Binding-site contacts:
Ligand atom C07 contacts residue HEM1 of chain 1.H at 3.5 Å.
Ligand atom N02 contacts residue TYR292 of chain 1.B at 3.7 Å.
Ligand atom F13 contacts residue VAL271 of chain 1.B at 3.7 Å.
Ligand atom C09 contacts residue HEM1 of chain 1.H at 3.5 Å.
Ligand atom C13 contacts residue HEM1 of chain 1.H at 3.4 Å.
Ligand atom N01 contacts residue GLU296 of chain 1.B at 2.6 Å (salt-bridge).
Ligand atom F13 contacts residue MET274 of chain 1.B at 2.7 Å.
Ligand atom N02 contacts residue HEM1 of chain 1.H at 3.2 Å.
Ligand atom C18 contacts residue TYR410 of chain 1.B at 3.6 Å (hydrophobic).
Ligand atom F12 contacts residue HEM1 of chain 1.H at 3.5 Å.
Ligand atom C07 contacts residue PHE288 of chain 1.B at 3.7 Å (hydrophobic).
Ligand atom C24 contacts residue TRP382 of chain 1.B at 3.9 Å (hydrophobic).
Ligand atom C08 contacts residue GLU296 of chain 1.B at 3.5 Å.
Ligand atom C03 contacts residue HEM1 of chain 1.H at 3.3 Å.
Ligand atom N02 contacts residue GLU296 of chain 1.B at 2.5 Å (salt-bridge).
Ligand atom C03 contacts residue TRP291 of chain 1.B at 3.8 Å (hydrophobic).
Ligand atom C12 contacts residue VAL271 of chain 1.B at 3.5 Å (hydrophobic).
Ligand atom C12 contacts residue HEM1 of chain 1.H at 3.6 Å.
Ligand atom C27 contacts residue LEU41 of chain 1.B at 3.9 Å (hydrophobic).
Ligand atom C16 contacts residue HEM1 of chain 1.H at 3.1 Å.
Ligand atom C24 contacts residue MET40 of chain 1.B at 3.8 Å (hydrophobic).
Ligand atom C24 contacts residue TYR410 of chain 1.B at 3.5 Å (hydrophobic).
Ligand atom C14 contacts residue TYR410 of chain 1.B at 3.6 Å (hydrophobic).
Ligand atom C02 contacts residue TRP291 of chain 1.B at 3.7 Å (hydrophobic).
Ligand atom C06 contacts residue GLU296 of chain 1.B at 3.5 Å.
Ligand atom C03 contacts residue PRO269 of chain 1.B at 3.8 Å (hydrophobic).
Ligand atom C04 contacts residue HEM1 of chain 1.H at 3.9 Å.
Ligand atom C15 contacts residue HEM1 of chain 1.H at 3.8 Å.
Ligand atom C07 contacts residue SER289 of chain 1.B at 3.8 Å.
Ligand atom C17 contacts residue HEM1 of chain 1.H at 3.5 Å.
Ligand atom N02 contacts residue TRP291 of chain 1.B at 2.7 Å (h-bond).
Ligand atom C11 contacts residue HEM1 of chain 1.H at 3.8 Å.
Ligand atom C07 contacts residue GLY290 of chain 1.B at 3.5 Å.
Ligand atom F13 contacts residue HEM1 of chain 1.H at 3.4 Å.
Ligand atom C05 contacts residue VAL271 of chain 1.B at 3.6 Å (hydrophobic).
Ligand atom C02 contacts residue GLU296 of chain 1.B at 3.4 Å.
Ligand atom C07 contacts residue PRO269 of chain 1.B at 3.8 Å (hydrophobic).
Ligand atom C02 contacts residue HEM1 of chain 1.H at 3.4 Å.
Ligand atom F12 contacts residue VAL271 of chain 1.B at 3.3 Å.
Ligand atom F12 contacts residue PHE288 of chain 1.B at 3.7 Å.

Sequence of chain 1.B:
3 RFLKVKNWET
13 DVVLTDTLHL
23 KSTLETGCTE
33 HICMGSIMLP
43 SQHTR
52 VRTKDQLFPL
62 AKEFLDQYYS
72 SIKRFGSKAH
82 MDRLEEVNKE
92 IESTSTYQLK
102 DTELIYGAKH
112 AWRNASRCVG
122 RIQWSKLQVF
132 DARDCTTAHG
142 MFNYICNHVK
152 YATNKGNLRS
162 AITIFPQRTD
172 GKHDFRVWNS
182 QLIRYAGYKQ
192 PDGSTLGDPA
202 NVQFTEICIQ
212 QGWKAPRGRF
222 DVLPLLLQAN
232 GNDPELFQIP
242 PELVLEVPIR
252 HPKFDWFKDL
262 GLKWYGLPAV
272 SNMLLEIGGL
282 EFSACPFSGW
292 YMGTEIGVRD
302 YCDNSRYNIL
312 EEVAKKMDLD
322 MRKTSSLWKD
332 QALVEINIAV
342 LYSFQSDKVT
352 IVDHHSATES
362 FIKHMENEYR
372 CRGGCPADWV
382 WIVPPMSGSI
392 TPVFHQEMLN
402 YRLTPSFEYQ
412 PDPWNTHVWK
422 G

The protein below binds the small molecule below.
Small molecule (SMILES): CCO[C@@H]1C[C@H](CCc2cc(F)c(F)c(CCc3cc(C)cc(N)n3)c2)N(C)C1

Sequence of chain 1.A:
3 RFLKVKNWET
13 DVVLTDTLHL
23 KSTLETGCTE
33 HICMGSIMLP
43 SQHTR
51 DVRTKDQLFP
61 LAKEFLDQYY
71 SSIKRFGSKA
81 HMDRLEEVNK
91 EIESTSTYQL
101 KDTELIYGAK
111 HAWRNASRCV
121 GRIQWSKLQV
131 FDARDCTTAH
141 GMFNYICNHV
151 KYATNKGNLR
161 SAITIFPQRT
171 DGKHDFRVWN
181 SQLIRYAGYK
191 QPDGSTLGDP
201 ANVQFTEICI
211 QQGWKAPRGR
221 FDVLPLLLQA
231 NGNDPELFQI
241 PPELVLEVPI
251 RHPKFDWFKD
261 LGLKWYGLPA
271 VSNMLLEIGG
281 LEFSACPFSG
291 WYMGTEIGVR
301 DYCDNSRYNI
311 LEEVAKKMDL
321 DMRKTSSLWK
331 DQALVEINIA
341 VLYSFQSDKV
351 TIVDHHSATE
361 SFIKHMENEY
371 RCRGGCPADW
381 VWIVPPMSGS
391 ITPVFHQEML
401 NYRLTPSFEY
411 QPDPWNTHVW